Sequence of chain 1.E:
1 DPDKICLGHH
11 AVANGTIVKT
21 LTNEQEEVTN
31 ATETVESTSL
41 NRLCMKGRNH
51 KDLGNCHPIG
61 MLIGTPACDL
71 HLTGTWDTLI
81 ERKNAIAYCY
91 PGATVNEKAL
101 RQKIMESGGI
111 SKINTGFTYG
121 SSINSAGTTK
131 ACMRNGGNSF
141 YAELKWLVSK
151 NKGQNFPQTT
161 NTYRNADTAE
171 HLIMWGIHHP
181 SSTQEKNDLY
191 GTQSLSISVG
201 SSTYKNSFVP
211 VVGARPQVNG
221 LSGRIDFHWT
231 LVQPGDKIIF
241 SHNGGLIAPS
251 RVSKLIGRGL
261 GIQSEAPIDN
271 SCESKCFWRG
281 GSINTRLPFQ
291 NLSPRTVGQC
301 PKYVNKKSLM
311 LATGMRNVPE

Binding-site contacts:
Ligand atom C5 contacts residue ASN82 of chain 1.D at 3.6 Å.
Ligand atom C8 contacts residue GLY78 of chain 1.D at 3.9 Å.
Ligand atom N2 contacts residue ASN79 of chain 1.D at 4.1 Å.
Ligand atom C7 contacts residue ASN79 of chain 1.D at 3.3 Å.
Ligand atom N2 contacts residue GLY78 of chain 1.D at 4.4 Å.
Ligand atom O7 contacts residue ASN82 of chain 1.D at 4.5 Å.
Ligand atom O7 contacts residue ASN79 of chain 1.D at 3.2 Å (h-bond).
Ligand atom O7 contacts residue HIS75 of chain 1.D at 4.3 Å.
Ligand atom C4 contacts residue ASN82 of chain 1.D at 4.2 Å.
Ligand atom N2 contacts residue ASN82 of chain 1.D at 3.0 Å (h-bond).
Ligand atom C7 contacts residue ASN82 of chain 1.D at 4.0 Å.
Ligand atom C8 contacts residue HIS75 of chain 1.D at 3.5 Å.
Ligand atom C2 contacts residue ASN82 of chain 1.D at 2.5 Å.
Ligand atom O7 contacts residue GLU106 of chain 1.E at 3.4 Å (salt-bridge).
Ligand atom C8 contacts residue ASN79 of chain 1.D at 3.3 Å.
Ligand atom C1 contacts residue ASN82 of chain 1.D at 1.4 Å.
Ligand atom C7 contacts residue GLU106 of chain 1.E at 4.5 Å.
Ligand atom C3 contacts residue ASN82 of chain 1.D at 3.8 Å.
Ligand atom O5 contacts residue ASN82 of chain 1.D at 2.3 Å (h-bond).

Sequence of chain 1.D:
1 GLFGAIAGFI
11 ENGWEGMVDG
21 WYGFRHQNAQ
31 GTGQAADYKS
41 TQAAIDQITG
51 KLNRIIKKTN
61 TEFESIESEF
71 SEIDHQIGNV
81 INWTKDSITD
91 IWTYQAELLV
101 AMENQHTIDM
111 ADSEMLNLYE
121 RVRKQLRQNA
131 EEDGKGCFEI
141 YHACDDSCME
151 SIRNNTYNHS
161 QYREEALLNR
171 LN

The small molecule below binds the protein below.
Small molecule (SMILES): CC(=O)N[C@@H]1[C@@H](O)[C@H](O)[C@@H](CO)O[C@H]1O